Binding-site contacts:
Ligand atom C1 contacts residue ASN58 of chain 1.B at 1.4 Å.
Ligand atom C5 contacts residue GLY16 of chain 1.A at 4.1 Å.
Ligand atom C3 contacts residue GLY56 of chain 1.G at 3.8 Å.
Ligand atom O6 contacts residue SER58 of chain 1.G at 2.3 Å (h-bond).
Ligand atom C1 contacts residue GLY16 of chain 1.A at 4.0 Å.
Ligand atom O4 contacts residue ASP73 of chain 1.G at 2.7 Å (salt-bridge).
Ligand atom C7 contacts residue ALA21 of chain 1.A at 4.1 Å (hydrophobic).
Ligand atom C2 contacts residue ASN58 of chain 1.B at 2.9 Å.
Ligand atom C6 contacts residue SER58 of chain 1.G at 3.2 Å.
Ligand atom C8 contacts residue GLY56 of chain 1.G at 3.4 Å.
Ligand atom C6 contacts residue ASP73 of chain 1.G at 3.4 Å.
Ligand atom C8 contacts residue ALA21 of chain 1.A at 4.1 Å (hydrophobic).
Ligand atom C8 contacts residue SER17 of chain 1.A at 3.3 Å.
Ligand atom O3 contacts residue GLY56 of chain 1.G at 3.4 Å (h-bond).
Ligand atom O4 contacts residue THR18 of chain 1.A at 4.2 Å.
Ligand atom O7 contacts residue ASN58 of chain 1.B at 3.0 Å (h-bond).
Ligand atom C4 contacts residue ASP73 of chain 1.G at 3.7 Å.
Ligand atom N2 contacts residue ASN58 of chain 1.B at 3.7 Å.
Ligand atom O7 contacts residue SER17 of chain 1.A at 3.7 Å.
Ligand atom C7 contacts residue SER17 of chain 1.A at 4.1 Å.
Ligand atom C2 contacts residue GLY56 of chain 1.G at 4.0 Å.
Ligand atom N2 contacts residue GLY56 of chain 1.G at 3.1 Å (h-bond).
Ligand atom C5 contacts residue ASP73 of chain 1.G at 4.0 Å.
Ligand atom C4 contacts residue ASN58 of chain 1.B at 3.7 Å.
Ligand atom C7 contacts residue ASN58 of chain 1.B at 3.5 Å.
Ligand atom O6 contacts residue ASN58 of chain 1.B at 4.2 Å.
Ligand atom C8 contacts residue ALA57 of chain 1.G at 3.7 Å (hydrophobic).
Ligand atom C6 contacts residue ALA72 of chain 1.G at 3.8 Å (hydrophobic).
Ligand atom O6 contacts residue ASP113 of chain 1.A at 3.3 Å (salt-bridge).
Ligand atom C5 contacts residue ASP113 of chain 1.A at 4.2 Å.
Ligand atom O5 contacts residue ASN58 of chain 1.B at 1.4 Å (h-bond).
Ligand atom C6 contacts residue ASN58 of chain 1.B at 3.5 Å.
Ligand atom C7 contacts residue GLY56 of chain 1.G at 3.6 Å.
Ligand atom C6 contacts residue ASP113 of chain 1.A at 3.4 Å.
Ligand atom O6 contacts residue THR71 of chain 1.G at 3.3 Å.
Ligand atom O7 contacts residue THR18 of chain 1.A at 3.1 Å (h-bond).
Ligand atom C3 contacts residue ASN58 of chain 1.B at 3.8 Å.
Ligand atom C5 contacts residue ASN58 of chain 1.B at 2.7 Å.
Ligand atom O7 contacts residue ALA21 of chain 1.A at 3.7 Å.
Ligand atom C7 contacts residue THR18 of chain 1.A at 4.2 Å.

This protein binds this small molecule.
Small molecule (SMILES): CC(=O)N[C@H]1[C@H](O[C@H]2[C@H](O)[C@@H](NC(C)=O)CO[C@@H]2CO)O[C@H](CO)[C@@H](O[C@@H]2O[C@H](CO)[C@@H](O)[C@H](O[C@H]3O[C@H](CO)[C@@H](O)[C@H](O)[C@@H]3O)[C@@H]2O)[C@@H]1O

Sequence of chain 1.B:
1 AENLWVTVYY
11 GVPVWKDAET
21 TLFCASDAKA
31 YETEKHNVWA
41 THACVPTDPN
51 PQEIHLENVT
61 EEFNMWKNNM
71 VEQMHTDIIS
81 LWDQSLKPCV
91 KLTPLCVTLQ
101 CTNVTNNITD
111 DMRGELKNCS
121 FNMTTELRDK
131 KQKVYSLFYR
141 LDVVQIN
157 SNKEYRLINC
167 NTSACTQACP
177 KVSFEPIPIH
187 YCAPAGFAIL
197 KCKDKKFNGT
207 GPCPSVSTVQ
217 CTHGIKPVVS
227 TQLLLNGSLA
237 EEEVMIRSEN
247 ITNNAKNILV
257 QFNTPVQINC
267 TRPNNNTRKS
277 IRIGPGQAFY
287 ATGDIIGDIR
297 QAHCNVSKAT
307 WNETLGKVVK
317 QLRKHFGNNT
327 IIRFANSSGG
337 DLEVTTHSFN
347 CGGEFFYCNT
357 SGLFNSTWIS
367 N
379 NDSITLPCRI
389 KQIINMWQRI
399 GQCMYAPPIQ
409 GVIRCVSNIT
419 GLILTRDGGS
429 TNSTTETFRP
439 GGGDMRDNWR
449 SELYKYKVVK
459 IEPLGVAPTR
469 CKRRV

Sequence of chain 1.A:
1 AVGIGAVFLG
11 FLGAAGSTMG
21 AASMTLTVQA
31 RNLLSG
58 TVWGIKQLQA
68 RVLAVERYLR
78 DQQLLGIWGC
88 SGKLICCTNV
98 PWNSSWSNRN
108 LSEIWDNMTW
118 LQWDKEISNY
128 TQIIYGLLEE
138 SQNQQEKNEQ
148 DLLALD

Sequence of chain 1.G:
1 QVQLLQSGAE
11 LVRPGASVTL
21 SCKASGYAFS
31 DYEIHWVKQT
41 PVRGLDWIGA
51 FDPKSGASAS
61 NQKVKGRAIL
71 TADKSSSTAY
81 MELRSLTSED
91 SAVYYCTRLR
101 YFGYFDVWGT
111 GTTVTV